Sequence of chain 1.A:
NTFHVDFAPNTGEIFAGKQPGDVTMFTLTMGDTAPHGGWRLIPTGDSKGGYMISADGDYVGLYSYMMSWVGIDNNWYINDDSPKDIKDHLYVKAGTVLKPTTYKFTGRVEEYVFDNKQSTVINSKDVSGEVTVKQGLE

Binding-site contacts:
Ligand atom C1 contacts residue TYR78 of chain 1.A at 4.3 Å (hydrophobic).
Ligand atom O2 contacts residue VAL71 of chain 1.A at 3.8 Å.
Ligand atom C5 contacts residue TYR78 of chain 1.A at 3.7 Å (hydrophobic).
Ligand atom O1 contacts residue ASP74 of chain 1.A at 3.5 Å (salt-bridge).
Ligand atom C4 contacts residue TYR113 of chain 1.A at 3.6 Å (hydrophobic).
Ligand atom C6 contacts residue ASN80 of chain 1.A at 3.6 Å.
Ligand atom C6 contacts residue PHE115 of chain 1.A at 3.8 Å (hydrophobic).
Ligand atom C3 contacts residue ASN76 of chain 1.A at 3.8 Å.
Ligand atom O4 contacts residue SER120 of chain 1.A at 3.9 Å.
Ligand atom C1 contacts residue VAL71 of chain 1.A at 4.4 Å (hydrophobic).
Ligand atom C6 contacts residue TYR78 of chain 1.A at 4.2 Å (hydrophobic).
Ligand atom O3 contacts residue TYR78 of chain 1.A at 4.1 Å.
Ligand atom O6 contacts residue ASN80 of chain 1.A at 3.0 Å (h-bond).
Ligand atom C1 contacts residue ASP74 of chain 1.A at 4.0 Å.
Ligand atom C6 contacts residue TYR113 of chain 1.A at 3.9 Å (hydrophobic).
Ligand atom O4 contacts residue ARG41 of chain 1.A at 2.9 Å (salt-bridge).
Ligand atom O2 contacts residue ASN76 of chain 1.A at 2.9 Å (h-bond).
Ligand atom O4 contacts residue TYR113 of chain 1.A at 4.2 Å.
Ligand atom C5 contacts residue TYR113 of chain 1.A at 4.1 Å (hydrophobic).
Ligand atom C3 contacts residue ARG41 of chain 1.A at 4.1 Å.
Ligand atom O3 contacts residue ASN76 of chain 1.A at 2.7 Å (h-bond).
Ligand atom O2 contacts residue ASP74 of chain 1.A at 2.6 Å (salt-bridge).
Ligand atom C2 contacts residue ASP74 of chain 1.A at 3.4 Å.
Ligand atom O6 contacts residue PHE115 of chain 1.A at 4.1 Å.
Ligand atom C4 contacts residue ARG41 of chain 1.A at 3.8 Å.
Ligand atom O1 contacts residue VAL71 of chain 1.A at 4.4 Å.
Ligand atom C2 contacts residue ASN76 of chain 1.A at 4.0 Å.
Ligand atom C4 contacts residue TYR78 of chain 1.A at 4.0 Å (hydrophobic).
Ligand atom C5 contacts residue ASN80 of chain 1.A at 4.4 Å.
Ligand atom C3 contacts residue TYR78 of chain 1.A at 3.7 Å (hydrophobic).
Ligand atom O6 contacts residue TYR78 of chain 1.A at 4.0 Å.
Ligand atom O3 contacts residue ARG41 of chain 1.A at 2.8 Å (salt-bridge).

A protein and the small-molecule ligand that binds it are described below.
Small molecule (SMILES): OC[C@H]1O[C@@H](O)[C@H](O)[C@@H](O)[C@H]1O